Binding-site contacts:
Ligand atom C2 contacts residue ASP125 of chain 1.A at 3.0 Å.
Ligand atom C14 contacts residue LEU81 of chain 1.A at 3.6 Å (hydrophobic).
Ligand atom C9 contacts residue ALA122 of chain 1.A at 3.7 Å (hydrophobic).
Ligand atom C contacts residue ASP226 of chain 1.A at 3.6 Å.
Ligand atom N27 contacts residue ASP226 of chain 1.A at 2.8 Å (salt-bridge).
Ligand atom C31 contacts residue PHE124 of chain 1.A at 3.6 Å (hydrophobic).
Ligand atom C23 contacts residue GLY228 of chain 1.A at 3.6 Å.
Ligand atom CLA contacts residue GLN19 of chain 1.A at 3.5 Å.
Ligand atom C24 contacts residue ASP226 of chain 1.A at 3.4 Å.
Ligand atom C30 contacts residue GLY228 of chain 1.A at 3.5 Å.
Ligand atom C7 contacts residue PHE124 of chain 1.A at 3.6 Å (hydrophobic).
Ligand atom C9 contacts residue PHE124 of chain 1.A at 3.5 Å (hydrophobic).
Ligand atom C21 contacts residue ASP38 of chain 1.A at 3.4 Å.
Ligand atom CL11 contacts residue MET114 of chain 1.A at 3.7 Å.
Ligand atom O25 contacts residue TYR83 of chain 1.A at 3.5 Å.
Ligand atom CLA contacts residue ALA122 of chain 1.A at 3.6 Å.
Ligand atom C23 contacts residue ASP226 of chain 1.A at 3.6 Å.
Ligand atom F1 contacts residue VAL127 of chain 1.A at 3.4 Å.
Ligand atom C7 contacts residue ASP125 of chain 1.A at 3.5 Å.
Ligand atom C6 contacts residue PHE119 of chain 1.A at 3.7 Å (hydrophobic).
Ligand atom C30 contacts residue ASP38 of chain 1.A at 2.9 Å.
Ligand atom C9 contacts residue PHE119 of chain 1.A at 3.7 Å (hydrophobic).
Ligand atom C24 contacts residue ASP38 of chain 1.A at 3.3 Å.
Ligand atom F2 contacts residue PRO47 of chain 1.A at 3.6 Å.
Ligand atom CL11 contacts residue ASP125 of chain 1.A at 3.5 Å.
Ligand atom C37 contacts residue SER230 of chain 1.A at 3.5 Å.
Ligand atom F1 contacts residue PHE124 of chain 1.A at 3.4 Å.
Ligand atom CA contacts residue ASP226 of chain 1.A at 3.4 Å.
Ligand atom C19 contacts residue ASP38 of chain 1.A at 3.6 Å.
Ligand atom CL11 contacts residue VAL111 of chain 1.A at 3.6 Å.
Ligand atom C4 contacts residue ASP125 of chain 1.A at 2.9 Å.
Ligand atom C23 contacts residue ASP38 of chain 1.A at 3.6 Å.
Ligand atom CLR3 contacts residue PHE119 of chain 1.A at 3.4 Å.
Ligand atom F2 contacts residue HIS61 of chain 1.A at 3.5 Å.
Ligand atom F2 contacts residue ASP125 of chain 1.A at 3.0 Å.
Ligand atom C20 contacts residue ASP38 of chain 1.A at 3.7 Å.
Ligand atom C13 contacts residue LEU81 of chain 1.A at 3.5 Å (hydrophobic).
Ligand atom N27 contacts residue ASP38 of chain 1.A at 2.8 Å (salt-bridge).
Ligand atom C24 contacts residue GLY40 of chain 1.A at 3.7 Å.
Ligand atom F2 contacts residue MET114 of chain 1.A at 3.6 Å.

Sequence of chain 1.A:
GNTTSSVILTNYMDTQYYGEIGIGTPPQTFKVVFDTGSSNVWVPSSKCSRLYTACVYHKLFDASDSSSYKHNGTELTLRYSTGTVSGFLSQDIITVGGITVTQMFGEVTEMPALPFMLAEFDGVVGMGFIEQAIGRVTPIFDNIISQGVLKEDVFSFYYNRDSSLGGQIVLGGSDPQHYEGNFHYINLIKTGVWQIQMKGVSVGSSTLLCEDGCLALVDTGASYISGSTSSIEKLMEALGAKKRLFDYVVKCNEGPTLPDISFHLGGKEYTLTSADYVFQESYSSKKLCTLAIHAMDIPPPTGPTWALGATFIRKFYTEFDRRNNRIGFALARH

This small molecule binds to this protein.
Small molecule (SMILES): O=C(C1=C(c2ccc(CCCOc3c(F)ccc(F)c3Cl)cc2)C[C@@H]2CNC[C@H]1N2)N(Cc1cccc(Cl)c1Cl)C1CC1